Sequence of chain 26.A:
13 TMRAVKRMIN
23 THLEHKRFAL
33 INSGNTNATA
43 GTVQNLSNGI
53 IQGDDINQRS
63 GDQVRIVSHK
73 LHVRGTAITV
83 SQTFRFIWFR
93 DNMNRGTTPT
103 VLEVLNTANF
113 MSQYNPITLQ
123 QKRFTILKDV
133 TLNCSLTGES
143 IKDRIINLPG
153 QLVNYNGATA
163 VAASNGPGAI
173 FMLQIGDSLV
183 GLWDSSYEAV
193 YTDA

The small molecule below binds the protein below.
Small molecule (SMILES): O=c1ccn([C@@H]2O[C@H](CO[P](=O)(O)O[C@H]3[C@@H](O)[C@H](n4ccc(=O)[nH]c4=O)O[C@@H]3CO[P](=O)(O)O[C@H]3[C@@H](O)[C@H](n4ccc(=O)[nH]c4=O)O[C@@H]3CO[P](=O)(O)O[C@H]3[C@@H](O)[C@H](n4ccc(=O)[nH]c4=O)O[C@@H]3COP(=O)=O)[C@@H](O)[C@H]2O)c(=O)[nH]1

Binding-site contacts:
Ligand atom O2 contacts residue A1 of chain 26.B at 2.7 Å (h-bond).
Ligand atom C5' contacts residue ARG15 of chain 26.A at 2.5 Å.
Ligand atom C3' contacts residue ARG15 of chain 26.A at 3.8 Å.
Ligand atom P contacts residue ARG15 of chain 26.A at 3.1 Å.
Ligand atom C5 contacts residue ARG19 of chain 26.A at 2.9 Å.
Ligand atom OP2 contacts residue ALA16 of chain 26.A at 4.1 Å.
Ligand atom OP1 contacts residue ARG15 of chain 26.A at 2.5 Å.
Ligand atom O4 contacts residue A3 of chain 26.B at 2.8 Å (h-bond).
Ligand atom O3' contacts residue ARG15 of chain 26.A at 3.1 Å (salt-bridge).
Ligand atom O5' contacts residue ARG15 of chain 26.A at 3.6 Å.
Ligand atom C4' contacts residue ARG15 of chain 26.A at 3.3 Å.
Ligand atom OP2 contacts residue ARG15 of chain 26.A at 2.5 Å.
Ligand atom C6 contacts residue ARG19 of chain 26.A at 2.7 Å.
Ligand atom O3' contacts residue ARG19 of chain 26.A at 3.6 Å (salt-bridge).
Ligand atom O4' contacts residue ARG19 of chain 26.A at 3.9 Å.
Ligand atom C4 contacts residue A1 of chain 26.B at 3.4 Å.
Ligand atom C4 contacts residue ARG19 of chain 26.A at 3.9 Å.
Ligand atom N3 contacts residue A2 of chain 26.B at 3.7 Å.
Ligand atom C2 contacts residue A2 of chain 26.B at 3.9 Å.
Ligand atom C2' contacts residue ARG19 of chain 26.A at 3.6 Å.
Ligand atom N3 contacts residue A1 of chain 26.B at 2.7 Å (h-bond).
Ligand atom N1 contacts residue ARG19 of chain 26.A at 3.9 Å.
Ligand atom O4 contacts residue A1 of chain 26.B at 3.0 Å (h-bond).
Ligand atom C3' contacts residue ARG19 of chain 26.A at 3.4 Å.
Ligand atom N1 contacts residue A3 of chain 26.B at 4.3 Å.
Ligand atom OP1 contacts residue LYS18 of chain 26.A at 3.7 Å.
Ligand atom C4' contacts residue ARG19 of chain 26.A at 3.7 Å.
Ligand atom C2 contacts residue A3 of chain 26.B at 3.5 Å.
Ligand atom C1' contacts residue ARG19 of chain 26.A at 4.3 Å.
Ligand atom OP1 contacts residue ARG19 of chain 26.A at 4.1 Å.
Ligand atom O2 contacts residue A3 of chain 26.B at 3.2 Å.
Ligand atom O5' contacts residue ARG19 of chain 26.A at 2.1 Å (salt-bridge).
Ligand atom P contacts residue ARG19 of chain 26.A at 2.8 Å.
Ligand atom OP1 contacts residue MET14 of chain 26.A at 3.8 Å.
Ligand atom O2 contacts residue A2 of chain 26.B at 3.7 Å.
Ligand atom C2 contacts residue A1 of chain 26.B at 3.1 Å.
Ligand atom C4 contacts residue A3 of chain 26.B at 3.6 Å.
Ligand atom OP2 contacts residue ARG19 of chain 26.A at 2.1 Å (salt-bridge).
Ligand atom C5' contacts residue ARG19 of chain 26.A at 3.2 Å.
Ligand atom N3 contacts residue A3 of chain 26.B at 2.8 Å (h-bond).